Sequence of chain 5.A:
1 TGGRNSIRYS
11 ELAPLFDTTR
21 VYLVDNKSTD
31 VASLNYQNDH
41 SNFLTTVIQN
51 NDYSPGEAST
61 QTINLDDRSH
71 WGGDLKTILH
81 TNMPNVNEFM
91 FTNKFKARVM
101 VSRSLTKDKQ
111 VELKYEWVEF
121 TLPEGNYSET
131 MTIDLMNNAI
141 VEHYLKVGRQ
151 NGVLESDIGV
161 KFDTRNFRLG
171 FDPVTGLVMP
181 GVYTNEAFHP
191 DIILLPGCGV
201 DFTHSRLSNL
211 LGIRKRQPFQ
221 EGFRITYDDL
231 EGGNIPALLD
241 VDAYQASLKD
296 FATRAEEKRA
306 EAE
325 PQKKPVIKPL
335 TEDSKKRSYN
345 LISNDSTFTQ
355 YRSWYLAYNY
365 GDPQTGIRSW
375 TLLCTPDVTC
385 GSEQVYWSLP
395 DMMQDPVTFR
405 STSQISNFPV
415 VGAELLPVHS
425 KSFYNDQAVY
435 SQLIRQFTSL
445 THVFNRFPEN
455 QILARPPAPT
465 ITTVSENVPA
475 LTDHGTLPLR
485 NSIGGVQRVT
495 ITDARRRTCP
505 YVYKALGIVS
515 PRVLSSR

Binding-site contacts:
Ligand atom C3 contacts residue ASP229 of chain 5.A at 4.4 Å.
Ligand atom C1 contacts residue ARG224 of chain 5.A at 4.1 Å.
Ligand atom C2 contacts residue TRP374 of chain 5.A at 4.0 Å (hydrophobic).
Ligand atom O2S contacts residue LYS215 of chain 5.A at 3.1 Å (salt-bridge).
Ligand atom O3S contacts residue ARG224 of chain 5.A at 3.8 Å.
Ligand atom S1 contacts residue ARG224 of chain 5.A at 4.0 Å.
Ligand atom O2S contacts residue GLY222 of chain 5.A at 3.4 Å (h-bond).
Ligand atom N1 contacts residue TRP374 of chain 5.A at 3.5 Å.
Ligand atom O1S contacts residue GLY222 of chain 5.A at 3.0 Å (h-bond).
Ligand atom C1 contacts residue TRP374 of chain 5.A at 3.3 Å (hydrophobic).
Ligand atom S1 contacts residue LYS215 of chain 5.A at 4.1 Å.
Ligand atom O1S contacts residue PHE223 of chain 5.A at 3.2 Å.
Ligand atom O1S contacts residue TRP374 of chain 5.A at 4.0 Å.
Ligand atom C3 contacts residue TRP374 of chain 5.A at 4.0 Å (hydrophobic).
Ligand atom C2 contacts residue ARG224 of chain 5.A at 4.0 Å.
Ligand atom S1 contacts residue GLY222 of chain 5.A at 3.8 Å.
Ligand atom O1S contacts residue ARG224 of chain 5.A at 2.9 Å (salt-bridge).
Ligand atom S1 contacts residue TRP374 of chain 5.A at 4.4 Å.
Ligand atom O1S contacts residue LYS215 of chain 5.A at 3.9 Å.

The small molecule below binds the protein below.
Small molecule (SMILES): CCCCCCCCCCCC[N+](C)(C)CCCS(=O)(=O)O